A protein and the small-molecule ligand that binds it are described below.
Small molecule (SMILES): Nc1ncnc2c1ncn2[C@@H]1O[C@H](CO[P](=O)(O)OP(=O)(O)O)[C@@H](OP(=O)(O)O)[C@H]1O

Binding-site contacts:
Ligand atom C6 contacts residue ASN67 of chain 1.A at 3.5 Å.
Ligand atom O1B contacts residue HIS119 of chain 1.A at 3.4 Å.
Ligand atom PB contacts residue HIS12 of chain 1.A at 3.6 Å.
Ligand atom N6 contacts residue CYS65 of chain 1.A at 3.1 Å (h-bond).
Ligand atom N6 contacts residue ASN71 of chain 1.A at 3.0 Å (h-bond).
Ligand atom C4 contacts residue HIS119 of chain 1.A at 3.7 Å.
Ligand atom O1A contacts residue LYS7 of chain 1.A at 3.0 Å.
Ligand atom C2 contacts residue ASN67 of chain 1.A at 3.8 Å.
Ligand atom O4' contacts residue VAL118 of chain 1.A at 3.2 Å (h-bond).
Ligand atom O1 contacts residue LYS7 of chain 1.A at 2.7 Å (salt-bridge).
Ligand atom O1A contacts residue GLN11 of chain 1.A at 3.1 Å (h-bond).
Ligand atom O3B contacts residue HIS119 of chain 1.A at 2.6 Å (h-bond).
Ligand atom O5' contacts residue LYS7 of chain 1.A at 3.3 Å (salt-bridge).
Ligand atom N6 contacts residue GLN69 of chain 1.A at 3.5 Å.
Ligand atom C5' contacts residue VAL118 of chain 1.A at 3.4 Å (hydrophobic).
Ligand atom C8 contacts residue VAL118 of chain 1.A at 3.6 Å (hydrophobic).
Ligand atom N1 contacts residue ASN67 of chain 1.A at 3.2 Å (h-bond).
Ligand atom PB contacts residue HIS119 of chain 1.A at 3.7 Å.
Ligand atom O2B contacts residue HIS12 of chain 1.A at 3.4 Å (h-bond).
Ligand atom O3A contacts residue GLN11 of chain 1.A at 2.9 Å (h-bond).
Ligand atom C8 contacts residue GLU111 of chain 1.A at 3.6 Å.
Ligand atom C4' contacts residue VAL118 of chain 1.A at 3.2 Å (hydrophobic).
Ligand atom P contacts residue LYS7 of chain 1.A at 3.5 Å.
Ligand atom O4' contacts residue HIS119 of chain 1.A at 3.0 Å.
Ligand atom C5' contacts residue HIS119 of chain 1.A at 3.6 Å.
Ligand atom N7 contacts residue ALA109 of chain 1.A at 3.5 Å.
Ligand atom C2 contacts residue HIS119 of chain 1.A at 3.3 Å.
Ligand atom N3 contacts residue HIS119 of chain 1.A at 3.4 Å.
Ligand atom PA contacts residue GLN11 of chain 1.A at 3.7 Å.
Ligand atom C6 contacts residue GLN69 of chain 1.A at 3.7 Å.
Ligand atom O1B contacts residue PHE120 of chain 1.A at 3.0 Å (h-bond).
Ligand atom N1 contacts residue HIS119 of chain 1.A at 3.6 Å (h-bond).
Ligand atom O3 contacts residue LYS7 of chain 1.A at 3.3 Å (salt-bridge).
Ligand atom N6 contacts residue ASN67 of chain 1.A at 3.3 Å (h-bond).
Ligand atom C5 contacts residue ALA109 of chain 1.A at 3.6 Å (hydrophobic).
Ligand atom C6 contacts residue ALA109 of chain 1.A at 3.8 Å (hydrophobic).
Ligand atom O1 contacts residue ALA4 of chain 1.A at 3.4 Å.
Ligand atom O1B contacts residue HIS12 of chain 1.A at 2.8 Å (h-bond).
Ligand atom O2B contacts residue LYS41 of chain 1.A at 2.9 Å (salt-bridge).
Ligand atom N7 contacts residue ASN71 of chain 1.A at 3.3 Å (h-bond).

Sequence of chain 1.A:
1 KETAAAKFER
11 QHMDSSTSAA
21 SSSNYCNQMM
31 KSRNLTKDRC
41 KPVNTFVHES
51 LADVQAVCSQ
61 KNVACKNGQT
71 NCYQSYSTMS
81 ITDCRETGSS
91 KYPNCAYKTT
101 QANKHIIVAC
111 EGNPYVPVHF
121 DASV